The small molecule below binds the protein below.
Small molecule (SMILES): CC(=O)N[C@@H]1[C@@H](O)[C@H](O)[C@@H](CO)O[C@H]1O

Binding-site contacts:
Ligand atom C7 contacts residue HIS77 of chain 1.G at 4.5 Å.
Ligand atom C2 contacts residue SER76 of chain 1.G at 3.6 Å.
Ligand atom C7 contacts residue ASN74 of chain 1.G at 4.2 Å.
Ligand atom C7 contacts residue SER76 of chain 1.G at 3.4 Å.
Ligand atom O6 contacts residue ASN74 of chain 1.G at 4.0 Å.
Ligand atom C4 contacts residue ASN74 of chain 1.G at 4.3 Å.
Ligand atom C3 contacts residue ASN74 of chain 1.G at 3.8 Å.
Ligand atom C2 contacts residue ASN74 of chain 1.G at 2.5 Å.
Ligand atom O7 contacts residue SER76 of chain 1.G at 3.2 Å (h-bond).
Ligand atom N2 contacts residue SER76 of chain 1.G at 3.6 Å.
Ligand atom C1 contacts residue ASN74 of chain 1.G at 1.4 Å.
Ligand atom C8 contacts residue SER76 of chain 1.G at 4.3 Å.
Ligand atom C1 contacts residue SER76 of chain 1.G at 4.5 Å.
Ligand atom O5 contacts residue ASN74 of chain 1.G at 2.4 Å (h-bond).
Ligand atom C5 contacts residue ASN74 of chain 1.G at 3.6 Å.
Ligand atom N2 contacts residue ASN74 of chain 1.G at 2.9 Å (h-bond).
Ligand atom O7 contacts residue HIS77 of chain 1.G at 3.8 Å.

Sequence of chain 1.G:
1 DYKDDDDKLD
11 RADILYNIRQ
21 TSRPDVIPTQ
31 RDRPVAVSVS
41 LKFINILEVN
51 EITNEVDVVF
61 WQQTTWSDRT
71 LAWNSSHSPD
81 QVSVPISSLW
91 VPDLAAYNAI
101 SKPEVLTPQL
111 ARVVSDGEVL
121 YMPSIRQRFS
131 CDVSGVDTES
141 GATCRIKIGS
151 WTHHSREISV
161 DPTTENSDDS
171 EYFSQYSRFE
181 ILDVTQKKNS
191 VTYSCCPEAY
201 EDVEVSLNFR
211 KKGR